Binding-site contacts:
Ligand atom C3 contacts residue HIS299 of chain 1.D at 3.5 Å.
Ligand atom O5 contacts residue ASN301 of chain 1.D at 2.4 Å (h-bond).
Ligand atom O7 contacts residue ASN265 of chain 1.D at 3.6 Å (h-bond).
Ligand atom C1 contacts residue THR383 of chain 1.D at 4.2 Å.
Ligand atom C2 contacts residue HIS299 of chain 1.D at 3.8 Å.
Ligand atom C8 contacts residue ASN301 of chain 1.D at 4.3 Å.
Ligand atom O5 contacts residue THR383 of chain 1.D at 3.5 Å.
Ligand atom N2 contacts residue ASN301 of chain 1.D at 2.9 Å (h-bond).
Ligand atom O7 contacts residue ASN301 of chain 1.D at 2.9 Å (h-bond).
Ligand atom C8 contacts residue THR267 of chain 1.D at 4.4 Å.
Ligand atom N2 contacts residue HIS299 of chain 1.D at 3.5 Å (h-bond).
Ligand atom C7 contacts residue ASN265 of chain 1.D at 4.0 Å.
Ligand atom C7 contacts residue ASN301 of chain 1.D at 3.1 Å.
Ligand atom C5 contacts residue THR383 of chain 1.D at 3.7 Å.
Ligand atom C1 contacts residue ASN301 of chain 1.D at 1.4 Å.
Ligand atom C2 contacts residue ASN301 of chain 1.D at 2.4 Å.
Ligand atom C5 contacts residue ASN301 of chain 1.D at 3.7 Å.
Ligand atom C4 contacts residue ASN301 of chain 1.D at 4.2 Å.
Ligand atom C8 contacts residue ARG412 of chain 1.D at 3.4 Å.
Ligand atom C6 contacts residue THR383 of chain 1.D at 3.7 Å.
Ligand atom C1 contacts residue HIS299 of chain 1.D at 3.9 Å.
Ligand atom O3 contacts residue HIS299 of chain 1.D at 4.3 Å.
Ligand atom O7 contacts residue ARG412 of chain 1.D at 4.4 Å.
Ligand atom C8 contacts residue ASN265 of chain 1.D at 3.2 Å.
Ligand atom C3 contacts residue ASN301 of chain 1.D at 3.8 Å.

Sequence of chain 1.D:
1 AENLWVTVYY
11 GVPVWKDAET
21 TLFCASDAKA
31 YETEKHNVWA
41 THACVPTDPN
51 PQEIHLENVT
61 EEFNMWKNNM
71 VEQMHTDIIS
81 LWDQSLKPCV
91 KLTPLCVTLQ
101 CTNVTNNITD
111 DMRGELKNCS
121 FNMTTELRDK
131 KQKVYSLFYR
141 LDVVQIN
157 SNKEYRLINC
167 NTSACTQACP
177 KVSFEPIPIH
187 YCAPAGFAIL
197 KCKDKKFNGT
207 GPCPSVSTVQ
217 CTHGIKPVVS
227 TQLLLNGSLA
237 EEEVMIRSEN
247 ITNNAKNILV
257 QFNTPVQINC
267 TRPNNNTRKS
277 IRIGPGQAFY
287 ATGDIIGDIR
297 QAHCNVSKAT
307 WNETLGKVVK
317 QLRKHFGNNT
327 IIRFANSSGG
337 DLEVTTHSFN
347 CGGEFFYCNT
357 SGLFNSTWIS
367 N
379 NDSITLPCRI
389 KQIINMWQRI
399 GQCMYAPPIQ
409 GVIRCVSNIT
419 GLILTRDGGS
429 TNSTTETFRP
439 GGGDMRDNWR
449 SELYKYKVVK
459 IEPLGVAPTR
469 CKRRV

A small-molecule ligand and the protein it binds are described below.
Small molecule (SMILES): CC(=O)N[C@H]1[C@H](O[C@H]2[C@H](O)[C@@H](NC(C)=O)CO[C@@H]2CO)O[C@H](CO)[C@@H](O[C@@H]2O[C@H](CO)[C@@H](O)[C@H](O)[C@@H]2O)[C@@H]1O